This small molecule binds to this protein.
Small molecule (SMILES): Nc1ncnc2c1ncn2[C@@H]1O[C@H](COP(=O)(O)OP(=O)(O)OP(O)(O)=S)[C@@H](O)[C@H]1O

Sequence of chain 3.B:
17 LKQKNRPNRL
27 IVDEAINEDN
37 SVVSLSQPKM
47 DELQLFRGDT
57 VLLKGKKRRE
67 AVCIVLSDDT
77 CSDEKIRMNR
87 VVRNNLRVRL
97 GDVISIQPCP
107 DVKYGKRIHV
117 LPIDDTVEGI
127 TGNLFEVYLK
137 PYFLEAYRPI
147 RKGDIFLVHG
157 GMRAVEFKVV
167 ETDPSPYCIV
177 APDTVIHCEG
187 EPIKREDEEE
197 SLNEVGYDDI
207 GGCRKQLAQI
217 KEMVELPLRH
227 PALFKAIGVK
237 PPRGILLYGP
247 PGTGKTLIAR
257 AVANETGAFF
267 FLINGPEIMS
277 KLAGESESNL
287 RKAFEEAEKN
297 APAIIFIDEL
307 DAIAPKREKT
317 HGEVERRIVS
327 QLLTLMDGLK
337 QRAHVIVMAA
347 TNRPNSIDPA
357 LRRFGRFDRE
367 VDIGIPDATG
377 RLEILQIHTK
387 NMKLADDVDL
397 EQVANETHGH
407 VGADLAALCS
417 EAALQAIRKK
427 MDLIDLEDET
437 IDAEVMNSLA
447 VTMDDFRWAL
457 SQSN

Sequence of chain 3.A:
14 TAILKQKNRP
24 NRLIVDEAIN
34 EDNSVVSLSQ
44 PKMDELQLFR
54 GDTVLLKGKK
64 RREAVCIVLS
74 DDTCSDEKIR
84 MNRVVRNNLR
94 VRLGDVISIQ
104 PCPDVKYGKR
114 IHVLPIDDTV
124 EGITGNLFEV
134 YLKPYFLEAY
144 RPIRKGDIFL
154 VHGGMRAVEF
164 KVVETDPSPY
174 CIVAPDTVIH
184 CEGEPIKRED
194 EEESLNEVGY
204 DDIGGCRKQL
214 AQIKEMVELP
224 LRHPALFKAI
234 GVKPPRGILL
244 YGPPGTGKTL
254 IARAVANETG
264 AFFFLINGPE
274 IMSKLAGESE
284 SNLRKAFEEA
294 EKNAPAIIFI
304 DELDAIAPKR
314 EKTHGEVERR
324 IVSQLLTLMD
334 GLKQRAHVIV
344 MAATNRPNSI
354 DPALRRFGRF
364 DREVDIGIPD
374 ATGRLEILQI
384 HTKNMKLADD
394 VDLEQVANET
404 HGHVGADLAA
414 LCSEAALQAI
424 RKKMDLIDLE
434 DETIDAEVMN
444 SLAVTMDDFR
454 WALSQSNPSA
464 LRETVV

Binding-site contacts:
Ligand atom PB contacts residue LYS251 of chain 3.A at 3.5 Å.
Ligand atom N9 contacts residue GLY408 of chain 3.A at 3.5 Å.
Ligand atom O1B contacts residue THR252 of chain 3.A at 2.9 Å (h-bond).
Ligand atom N7 contacts residue GLY408 of chain 3.A at 3.5 Å.
Ligand atom PG contacts residue MG1 of chain 3.D at 3.3 Å.
Ligand atom PB contacts residue MG1 of chain 3.D at 3.4 Å.
Ligand atom O2' contacts residue HIS384 of chain 3.A at 2.9 Å.
Ligand atom O2B contacts residue GLY250 of chain 3.A at 2.9 Å (h-bond).
Ligand atom O3B contacts residue MG1 of chain 3.D at 3.5 Å.
Ligand atom N7 contacts residue GLY250 of chain 3.A at 3.2 Å.
Ligand atom C1' contacts residue HIS384 of chain 3.A at 3.3 Å.
Ligand atom O3B contacts residue GLY248 of chain 3.A at 2.9 Å (h-bond).
Ligand atom O3G contacts residue ASN348 of chain 3.A at 3.0 Å (h-bond).
Ligand atom N7 contacts residue THR249 of chain 3.A at 3.3 Å.
Ligand atom O2B contacts residue THR249 of chain 3.A at 3.1 Å (h-bond).
Ligand atom O4' contacts residue ALA409 of chain 3.A at 3.3 Å.
Ligand atom C6 contacts residue GLY207 of chain 3.A at 3.5 Å.
Ligand atom O1A contacts residue LEU253 of chain 3.A at 2.9 Å (h-bond).
Ligand atom N1 contacts residue ILE380 of chain 3.A at 3.5 Å.
Ligand atom O3G contacts residue LYS251 of chain 3.A at 2.9 Å (salt-bridge).
Ligand atom O2B contacts residue LYS251 of chain 3.A at 2.8 Å (salt-bridge).
Ligand atom O1A contacts residue GLY250 of chain 3.A at 3.0 Å.
Ligand atom O2G contacts residue MG1 of chain 3.D at 2.0 Å.
Ligand atom N7 contacts residue GLY248 of chain 3.A at 3.6 Å (h-bond).
Ligand atom N3 contacts residue HIS384 of chain 3.A at 3.1 Å (h-bond).
Ligand atom O1A contacts residue LYS251 of chain 3.A at 3.3 Å (salt-bridge).
Ligand atom O3A contacts residue GLY248 of chain 3.A at 3.3 Å.
Ligand atom O1A contacts residue THR252 of chain 3.A at 3.2 Å (h-bond).
Ligand atom S1G contacts residue ASN348 of chain 3.A at 3.5 Å (h-bond).
Ligand atom N3 contacts residue LEU253 of chain 3.A at 3.5 Å.
Ligand atom C8 contacts residue GLY408 of chain 3.A at 3.5 Å.
Ligand atom C8 contacts residue GLY248 of chain 3.A at 3.3 Å.
Ligand atom C2 contacts residue ASP205 of chain 3.A at 3.3 Å.
Ligand atom C2' contacts residue HIS384 of chain 3.A at 3.5 Å.
Ligand atom C8 contacts residue ALA409 of chain 3.A at 3.5 Å (hydrophobic).
Ligand atom C4 contacts residue LEU253 of chain 3.A at 3.5 Å (hydrophobic).
Ligand atom N1 contacts residue GLY207 of chain 3.A at 3.0 Å (h-bond).
Ligand atom N6 contacts residue GLY207 of chain 3.A at 2.8 Å (h-bond).
Ligand atom O3A contacts residue GLY250 of chain 3.A at 3.6 Å (h-bond).
Ligand atom O1B contacts residue MG1 of chain 3.D at 2.2 Å.